The small molecule below binds the protein below.
Small molecule (SMILES): OCCn1cc(-c2ccc3c(c2)CC/C3=N\O)c(-c2ccncc2)n1

Sequence of chain 1.E:
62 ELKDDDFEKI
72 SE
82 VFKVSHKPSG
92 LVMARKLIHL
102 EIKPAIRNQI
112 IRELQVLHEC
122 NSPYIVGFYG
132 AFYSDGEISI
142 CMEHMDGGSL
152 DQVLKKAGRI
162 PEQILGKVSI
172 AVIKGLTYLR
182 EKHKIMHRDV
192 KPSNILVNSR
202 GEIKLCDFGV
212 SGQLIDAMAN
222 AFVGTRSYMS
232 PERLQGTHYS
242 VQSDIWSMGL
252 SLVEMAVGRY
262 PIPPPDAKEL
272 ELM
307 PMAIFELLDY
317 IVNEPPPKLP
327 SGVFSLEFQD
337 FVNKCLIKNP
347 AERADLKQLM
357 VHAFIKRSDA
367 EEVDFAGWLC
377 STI

Binding-site contacts:
Ligand atom C5 contacts residue VAL363 of chain 1.A at 3.5 Å (hydrophobic).
Ligand atom C8 contacts residue PHE475 of chain 1.A at 3.8 Å (hydrophobic).
Ligand atom C21 contacts residue ALA373 of chain 1.A at 4.0 Å (hydrophobic).
Ligand atom C14 contacts residue GLN422 of chain 1.A at 3.4 Å.
Ligand atom C6 contacts residue PHE475 of chain 1.A at 3.4 Å (hydrophobic).
Ligand atom N9 contacts residue VAL363 of chain 1.A at 3.7 Å.
Ligand atom O20 contacts residue GLU102 of chain 1.E at 3.6 Å (salt-bridge).
Ligand atom N15 contacts residue CYS424 of chain 1.A at 2.5 Å (h-bond).
Ligand atom C21 contacts residue THR421 of chain 1.A at 3.0 Å.
Ligand atom C16 contacts residue TRP423 of chain 1.A at 3.6 Å (hydrophobic).
Ligand atom N10 contacts residue PHE475 of chain 1.A at 3.6 Å.
Ligand atom C3 contacts residue ASP486 of chain 1.A at 3.9 Å.
Ligand atom C7 contacts residue PHE475 of chain 1.A at 3.2 Å (hydrophobic).
Ligand atom C13 contacts residue ALA373 of chain 1.A at 3.8 Å (hydrophobic).
Ligand atom N15 contacts residue GLN422 of chain 1.A at 3.8 Å.
Ligand atom O20 contacts residue SER357 of chain 1.A at 3.3 Å (h-bond).
Ligand atom C17 contacts residue TRP423 of chain 1.A at 3.9 Å (hydrophobic).
Ligand atom C19 contacts residue SER357 of chain 1.A at 3.4 Å.
Ligand atom C22 contacts residue LYS375 of chain 1.A at 3.9 Å.
Ligand atom C14 contacts residue ALA373 of chain 1.A at 3.5 Å (hydrophobic).
Ligand atom O25 contacts residue GLU393 of chain 1.A at 3.3 Å (salt-bridge).
Ligand atom N15 contacts residue TRP423 of chain 1.A at 3.4 Å.
Ligand atom C14 contacts residue CYS424 of chain 1.A at 3.4 Å (hydrophobic).
Ligand atom C8 contacts residue VAL363 of chain 1.A at 3.4 Å (hydrophobic).
Ligand atom C11 contacts residue PHE475 of chain 1.A at 3.4 Å (hydrophobic).
Ligand atom O20 contacts residue GLY356 of chain 1.A at 3.7 Å.
Ligand atom N24 contacts residue GLU393 of chain 1.A at 3.9 Å.
Ligand atom O25 contacts residue ILE419 of chain 1.A at 4.0 Å.
Ligand atom O20 contacts residue LYS431 of chain 1.A at 3.9 Å.
Ligand atom C1 contacts residue PHE475 of chain 1.A at 3.4 Å (hydrophobic).
Ligand atom C22 contacts residue THR421 of chain 1.A at 3.5 Å.
Ligand atom C7 contacts residue VAL363 of chain 1.A at 3.5 Å (hydrophobic).
Ligand atom C12 contacts residue PHE475 of chain 1.A at 3.6 Å (hydrophobic).
Ligand atom C23 contacts residue ASP486 of chain 1.A at 3.9 Å.
Ligand atom C13 contacts residue PHE475 of chain 1.A at 3.9 Å (hydrophobic).
Ligand atom C6 contacts residue VAL363 of chain 1.A at 3.5 Å (hydrophobic).
Ligand atom C2 contacts residue ASP486 of chain 1.A at 3.2 Å.
Ligand atom C16 contacts residue CYS424 of chain 1.A at 3.2 Å (hydrophobic).
Ligand atom C18 contacts residue LYS431 of chain 1.A at 3.9 Å.
Ligand atom N24 contacts residue ASP486 of chain 1.A at 3.2 Å.

Sequence of chain 1.A:
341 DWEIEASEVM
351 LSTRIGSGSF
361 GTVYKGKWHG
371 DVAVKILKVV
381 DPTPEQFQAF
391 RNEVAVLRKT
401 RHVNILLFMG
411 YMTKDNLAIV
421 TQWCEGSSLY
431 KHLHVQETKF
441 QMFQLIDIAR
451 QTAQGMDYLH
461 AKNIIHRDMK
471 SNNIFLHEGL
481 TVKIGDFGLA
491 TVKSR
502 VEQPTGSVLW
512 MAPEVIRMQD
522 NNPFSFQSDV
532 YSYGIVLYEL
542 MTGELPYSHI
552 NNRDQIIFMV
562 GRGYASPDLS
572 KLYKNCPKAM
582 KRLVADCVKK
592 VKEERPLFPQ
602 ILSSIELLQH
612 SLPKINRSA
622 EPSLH